Binding-site contacts:
Ligand atom O2 contacts residue ZN1 of chain 1.U at 3.9 Å.
Ligand atom C1 contacts residue ZN1 of chain 1.U at 2.8 Å.
Ligand atom O2 contacts residue PHE272 of chain 1.D at 3.7 Å.
Ligand atom O4 contacts residue PHE211 of chain 1.D at 3.8 Å.
Ligand atom C3 contacts residue ILE181 of chain 1.D at 4.2 Å (hydrophobic).
Ligand atom O5 contacts residue ZN1 of chain 1.U at 2.6 Å.
Ligand atom C4 contacts residue PHE211 of chain 1.D at 4.1 Å (hydrophobic).
Ligand atom C5 contacts residue PHE211 of chain 1.D at 4.0 Å (hydrophobic).
Ligand atom O5 contacts residue VAL281 of chain 1.D at 4.3 Å.
Ligand atom O3 contacts residue VAL281 of chain 1.D at 4.0 Å.
Ligand atom C5 contacts residue THR292 of chain 1.D at 3.1 Å.
Ligand atom C2 contacts residue HIS184 of chain 1.D at 4.3 Å.
Ligand atom O3 contacts residue THR292 of chain 1.D at 3.1 Å (h-bond).
Ligand atom O1 contacts residue PHE272 of chain 1.D at 4.3 Å.
Ligand atom C1 contacts residue PHE272 of chain 1.D at 4.1 Å (hydrophobic).
Ligand atom C1 contacts residue SER209 of chain 1.D at 3.9 Å.
Ligand atom O2 contacts residue SER209 of chain 1.D at 3.5 Å.
Ligand atom C5 contacts residue ILE181 of chain 1.D at 4.3 Å (hydrophobic).
Ligand atom O5 contacts residue HIS184 of chain 1.D at 3.2 Å.
Ligand atom C5 contacts residue ARG290 of chain 1.D at 3.6 Å.
Ligand atom O4 contacts residue THR292 of chain 1.D at 2.3 Å (h-bond).
Ligand atom O5 contacts residue HIS279 of chain 1.D at 3.6 Å.
Ligand atom O2 contacts residue PHE211 of chain 1.D at 3.4 Å.
Ligand atom O4 contacts residue ARG290 of chain 1.D at 4.2 Å.
Ligand atom C4 contacts residue ARG173 of chain 1.D at 3.0 Å.
Ligand atom C3 contacts residue VAL281 of chain 1.D at 3.8 Å (hydrophobic).
Ligand atom C1 contacts residue HIS279 of chain 1.D at 3.8 Å.
Ligand atom O3 contacts residue PHE211 of chain 1.D at 4.3 Å.
Ligand atom C2 contacts residue HIS279 of chain 1.D at 4.1 Å.
Ligand atom O1 contacts residue SER209 of chain 1.D at 3.2 Å (h-bond).
Ligand atom O3 contacts residue ARG290 of chain 1.D at 2.5 Å (salt-bridge).
Ligand atom C5 contacts residue ARG173 of chain 1.D at 3.3 Å.
Ligand atom C4 contacts residue ILE181 of chain 1.D at 4.3 Å (hydrophobic).
Ligand atom C2 contacts residue ZN1 of chain 1.U at 3.0 Å.
Ligand atom O1 contacts residue ZN1 of chain 1.U at 1.8 Å.
Ligand atom C3 contacts residue PHE211 of chain 1.D at 4.1 Å (hydrophobic).
Ligand atom O4 contacts residue ARG173 of chain 1.D at 2.7 Å (salt-bridge).
Ligand atom O1 contacts residue HIS184 of chain 1.D at 3.8 Å.
Ligand atom O3 contacts residue ILE181 of chain 1.D at 3.9 Å.
Ligand atom O1 contacts residue HIS279 of chain 1.D at 3.1 Å (h-bond).

This protein binds this small molecule.
Small molecule (SMILES): O=C(O)CCC(=O)C(=O)O

Sequence of chain 1.D:
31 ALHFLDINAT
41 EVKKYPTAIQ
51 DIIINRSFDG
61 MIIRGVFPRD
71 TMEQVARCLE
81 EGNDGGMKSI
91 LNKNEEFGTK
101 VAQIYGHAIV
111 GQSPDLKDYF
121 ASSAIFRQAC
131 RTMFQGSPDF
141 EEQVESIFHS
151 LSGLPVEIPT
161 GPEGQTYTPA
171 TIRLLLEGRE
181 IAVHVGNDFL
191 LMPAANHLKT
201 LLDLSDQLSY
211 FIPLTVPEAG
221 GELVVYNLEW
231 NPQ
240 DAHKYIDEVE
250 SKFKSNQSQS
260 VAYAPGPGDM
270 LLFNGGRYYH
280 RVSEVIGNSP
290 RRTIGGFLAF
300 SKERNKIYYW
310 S